Sequence of chain 25.A:
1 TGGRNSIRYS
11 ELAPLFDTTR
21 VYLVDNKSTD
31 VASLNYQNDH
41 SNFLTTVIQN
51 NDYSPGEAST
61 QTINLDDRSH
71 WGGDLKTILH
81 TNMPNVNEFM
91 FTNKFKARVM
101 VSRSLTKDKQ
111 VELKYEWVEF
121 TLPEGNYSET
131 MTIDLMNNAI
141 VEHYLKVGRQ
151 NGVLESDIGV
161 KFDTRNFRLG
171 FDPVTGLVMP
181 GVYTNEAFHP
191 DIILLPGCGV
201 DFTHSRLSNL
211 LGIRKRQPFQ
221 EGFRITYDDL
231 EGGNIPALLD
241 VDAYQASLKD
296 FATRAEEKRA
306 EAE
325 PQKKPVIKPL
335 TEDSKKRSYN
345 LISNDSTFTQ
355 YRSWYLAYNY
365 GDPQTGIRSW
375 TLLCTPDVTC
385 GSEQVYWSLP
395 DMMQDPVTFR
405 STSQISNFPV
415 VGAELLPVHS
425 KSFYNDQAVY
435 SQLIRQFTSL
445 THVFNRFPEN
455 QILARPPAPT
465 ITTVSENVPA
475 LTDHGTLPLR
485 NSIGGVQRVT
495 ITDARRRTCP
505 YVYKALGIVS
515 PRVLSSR

This protein binds this small molecule.
Small molecule (SMILES): CCCCCCCCCCCC[N+](C)(C)CCCS(=O)(=O)O

Binding-site contacts:
Ligand atom C2 contacts residue ARG224 of chain 25.A at 4.0 Å.
Ligand atom C1 contacts residue ARG224 of chain 25.A at 4.1 Å.
Ligand atom O1S contacts residue PHE223 of chain 25.A at 3.2 Å.
Ligand atom O2S contacts residue LYS215 of chain 25.A at 3.1 Å (salt-bridge).
Ligand atom O1S contacts residue TRP374 of chain 25.A at 4.0 Å.
Ligand atom C3 contacts residue ASP229 of chain 25.A at 4.4 Å.
Ligand atom C1 contacts residue TRP374 of chain 25.A at 3.3 Å (hydrophobic).
Ligand atom C2 contacts residue TRP374 of chain 25.A at 4.0 Å (hydrophobic).
Ligand atom S1 contacts residue TRP374 of chain 25.A at 4.4 Å.
Ligand atom S1 contacts residue ARG224 of chain 25.A at 4.0 Å.
Ligand atom O2S contacts residue GLY222 of chain 25.A at 3.4 Å (h-bond).
Ligand atom S1 contacts residue GLY222 of chain 25.A at 3.8 Å.
Ligand atom O3S contacts residue ARG224 of chain 25.A at 3.8 Å.
Ligand atom O1S contacts residue GLY222 of chain 25.A at 3.0 Å (h-bond).
Ligand atom C3 contacts residue TRP374 of chain 25.A at 4.0 Å (hydrophobic).
Ligand atom S1 contacts residue LYS215 of chain 25.A at 4.1 Å.
Ligand atom N1 contacts residue TRP374 of chain 25.A at 3.5 Å.
Ligand atom O1S contacts residue LYS215 of chain 25.A at 3.9 Å.
Ligand atom O1S contacts residue ARG224 of chain 25.A at 2.9 Å (salt-bridge).